Binding-site contacts:
Ligand atom O2 contacts residue GLU313 of chain 1.B at 3.7 Å.
Ligand atom O4 contacts residue LYS530 of chain 1.B at 3.3 Å (salt-bridge).
Ligand atom C5 contacts residue TRP262 of chain 1.B at 3.8 Å (hydrophobic).
Ligand atom O4 contacts residue THR126 of chain 1.B at 2.6 Å (h-bond).
Ligand atom C4 contacts residue THR126 of chain 1.B at 3.1 Å.
Ligand atom O3 contacts residue ASP84 of chain 1.B at 2.6 Å (salt-bridge).
Ligand atom O2 contacts residue TYR43 of chain 1.B at 2.7 Å (h-bond).
Ligand atom O6 contacts residue HIS314 of chain 1.B at 3.6 Å.
Ligand atom C1 contacts residue TRP262 of chain 1.B at 3.5 Å (hydrophobic).
Ligand atom C6 contacts residue GLU313 of chain 1.B at 3.7 Å.
Ligand atom C6 contacts residue GLU266 of chain 1.B at 3.6 Å.
Ligand atom O4 contacts residue HIS82 of chain 1.B at 3.2 Å (h-bond).
Ligand atom O1 contacts residue GLU161 of chain 1.B at 2.4 Å (salt-bridge).
Ligand atom C6 contacts residue TYR265 of chain 1.B at 3.5 Å (hydrophobic).
Ligand atom O4 contacts residue HIS314 of chain 1.B at 3.8 Å.
Ligand atom O3 contacts residue GLU313 of chain 1.B at 3.8 Å.
Ligand atom O6 contacts residue GLU266 of chain 1.B at 2.7 Å (salt-bridge).
Ligand atom C6 contacts residue GLU161 of chain 1.B at 3.6 Å.
Ligand atom C3 contacts residue ASP84 of chain 1.B at 3.5 Å.
Ligand atom C6 contacts residue THR126 of chain 1.B at 3.7 Å.
Ligand atom C2 contacts residue TYR43 of chain 1.B at 3.7 Å (hydrophobic).
Ligand atom C1 contacts residue GLU161 of chain 1.B at 3.3 Å.
Ligand atom O6 contacts residue TRP262 of chain 1.B at 3.0 Å (h-bond).
Ligand atom O3 contacts residue TYR43 of chain 1.B at 3.3 Å (h-bond).
Ligand atom O3 contacts residue THR160 of chain 1.B at 3.5 Å.
Ligand atom C2 contacts residue HIS82 of chain 1.B at 3.7 Å.
Ligand atom C5 contacts residue GLU161 of chain 1.B at 3.5 Å.
Ligand atom O6 contacts residue PRO315 of chain 1.B at 3.5 Å.
Ligand atom O3 contacts residue LYS530 of chain 1.B at 3.1 Å (salt-bridge).
Ligand atom C6 contacts residue TRP262 of chain 1.B at 3.5 Å (hydrophobic).
Ligand atom O6 contacts residue TYR265 of chain 1.B at 3.6 Å.
Ligand atom C4 contacts residue TRP262 of chain 1.B at 3.6 Å (hydrophobic).
Ligand atom C6 contacts residue PRO315 of chain 1.B at 3.6 Å (hydrophobic).
Ligand atom O5 contacts residue TRP262 of chain 1.B at 3.1 Å (h-bond).
Ligand atom O2 contacts residue GLU313 of chain 1.B at 2.8 Å (salt-bridge).
Ligand atom C3 contacts residue HIS82 of chain 1.B at 3.7 Å.
Ligand atom C6 contacts residue HIS314 of chain 1.B at 3.5 Å.
Ligand atom O3 contacts residue HIS82 of chain 1.B at 2.9 Å (h-bond).
Ligand atom O2 contacts residue GLU161 of chain 1.B at 3.8 Å.
Ligand atom O6 contacts residue GLU313 of chain 1.B at 2.8 Å (salt-bridge).

This protein binds this small molecule.
Small molecule (SMILES): CC(=O)N[C@H]1[C@@H](O[C@H]2[C@@H](O)[C@@H](CO)O[C@@H](O)[C@@H]2O[C@@H]2O[C@@H](C)[C@@H](O)[C@@H](O)[C@@H]2O)O[C@H](CO)[C@H](O)[C@@H]1O

Sequence of chain 1.B:
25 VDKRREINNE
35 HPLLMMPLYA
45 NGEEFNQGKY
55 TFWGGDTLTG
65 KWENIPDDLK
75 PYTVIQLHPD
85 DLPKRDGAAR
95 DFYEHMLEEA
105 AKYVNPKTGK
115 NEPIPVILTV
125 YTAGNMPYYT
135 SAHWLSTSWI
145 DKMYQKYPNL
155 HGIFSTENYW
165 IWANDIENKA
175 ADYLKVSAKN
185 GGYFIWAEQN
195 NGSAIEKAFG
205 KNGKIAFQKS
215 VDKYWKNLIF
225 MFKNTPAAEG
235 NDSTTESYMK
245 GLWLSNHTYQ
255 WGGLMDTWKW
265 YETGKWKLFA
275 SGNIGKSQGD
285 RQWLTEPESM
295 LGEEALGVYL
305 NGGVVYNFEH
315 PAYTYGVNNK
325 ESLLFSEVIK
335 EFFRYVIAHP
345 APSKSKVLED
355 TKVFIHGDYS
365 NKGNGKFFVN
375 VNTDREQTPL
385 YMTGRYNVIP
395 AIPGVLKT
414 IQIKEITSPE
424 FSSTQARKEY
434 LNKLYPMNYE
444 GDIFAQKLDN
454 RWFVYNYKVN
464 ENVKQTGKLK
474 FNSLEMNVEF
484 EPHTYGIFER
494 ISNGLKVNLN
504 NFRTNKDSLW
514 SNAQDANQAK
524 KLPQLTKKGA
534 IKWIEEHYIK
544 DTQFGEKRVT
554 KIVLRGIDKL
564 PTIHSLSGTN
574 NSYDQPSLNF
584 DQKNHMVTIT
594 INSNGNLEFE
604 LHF